Binding-site contacts:
Ligand atom O60 contacts residue MES1 of chain 1.TA at 2.5 Å (h-bond).
Ligand atom O60 contacts residue SER129 of chain 1.V at 3.7 Å.
Ligand atom N41 contacts residue THR1 of chain 1.V at 3.6 Å.
Ligand atom C45 contacts residue THR52 of chain 1.V at 3.6 Å.
Ligand atom O48 contacts residue MES1 of chain 1.TA at 3.0 Å (h-bond).
Ligand atom O60 contacts residue THR1 of chain 1.V at 2.8 Å (h-bond).
Ligand atom N41 contacts residue GLY47 of chain 1.V at 3.0 Å (h-bond).
Ligand atom C51 contacts residue GLY168 of chain 1.V at 3.4 Å.
Ligand atom O48 contacts residue THR1 of chain 1.V at 2.3 Å (h-bond).
Ligand atom N30 contacts residue THR21 of chain 1.V at 3.0 Å (h-bond).
Ligand atom O48 contacts residue GLY47 of chain 1.V at 3.2 Å (h-bond).
Ligand atom O29 contacts residue ALA49 of chain 1.V at 3.1 Å (h-bond).
Ligand atom C34 contacts residue GLY47 of chain 1.V at 3.5 Å.
Ligand atom C23 contacts residue THR21 of chain 1.V at 3.5 Å.
Ligand atom C19 contacts residue THR48 of chain 1.V at 3.7 Å.
Ligand atom C58 contacts residue THR1 of chain 1.V at 2.6 Å.
Ligand atom C27 contacts residue THR21 of chain 1.V at 3.7 Å.
Ligand atom C46 contacts residue SER20 of chain 1.V at 3.6 Å.
Ligand atom C59 contacts residue THR1 of chain 1.V at 2.5 Å.
Ligand atom C16 contacts residue ARG99 of chain 1.W at 3.5 Å.
Ligand atom C43 contacts residue THR1 of chain 1.V at 2.6 Å.
Ligand atom O9 contacts residue ASP125 of chain 1.W at 3.5 Å.
Ligand atom C42 contacts residue THR1 of chain 1.V at 2.3 Å.
Ligand atom C39 contacts residue GLY47 of chain 1.V at 3.6 Å.
Ligand atom C5 contacts residue GLN22 of chain 1.V at 3.3 Å.
Ligand atom C58 contacts residue GLY168 of chain 1.V at 2.9 Å.
Ligand atom C27 contacts residue ALA27 of chain 1.V at 3.4 Å (hydrophobic).
Ligand atom C58 contacts residue ARG19 of chain 1.V at 3.1 Å.
Ligand atom C43 contacts residue GLY47 of chain 1.V at 3.5 Å.
Ligand atom C45 contacts residue ALA49 of chain 1.V at 3.6 Å (hydrophobic).
Ligand atom C51 contacts residue THR1 of chain 1.V at 1.5 Å.
Ligand atom C26 contacts residue CYS129 of chain 1.W at 3.7 Å (hydrophobic).
Ligand atom C35 contacts residue THR48 of chain 1.V at 3.7 Å.
Ligand atom N22 contacts residue ASP125 of chain 1.W at 3.2 Å (salt-bridge).
Ligand atom C58 contacts residue LYS33 of chain 1.V at 3.6 Å.
Ligand atom C31 contacts residue GLY47 of chain 1.V at 3.4 Å.
Ligand atom O40 contacts residue SER20 of chain 1.V at 3.3 Å.
Ligand atom C47 contacts residue THR1 of chain 1.V at 1.4 Å.
Ligand atom C44 contacts residue THR1 of chain 1.V at 3.5 Å.
Ligand atom O40 contacts residue THR21 of chain 1.V at 3.0 Å (h-bond).

Sequence of chain 1.W:
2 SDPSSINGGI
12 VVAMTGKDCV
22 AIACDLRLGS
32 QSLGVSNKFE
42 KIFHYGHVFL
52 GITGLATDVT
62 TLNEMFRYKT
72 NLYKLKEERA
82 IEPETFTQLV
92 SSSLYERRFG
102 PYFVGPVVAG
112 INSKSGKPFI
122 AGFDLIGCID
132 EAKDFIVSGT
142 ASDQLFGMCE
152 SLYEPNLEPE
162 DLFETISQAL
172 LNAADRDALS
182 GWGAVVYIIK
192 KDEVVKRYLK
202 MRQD

Sequence of chain 1.V:
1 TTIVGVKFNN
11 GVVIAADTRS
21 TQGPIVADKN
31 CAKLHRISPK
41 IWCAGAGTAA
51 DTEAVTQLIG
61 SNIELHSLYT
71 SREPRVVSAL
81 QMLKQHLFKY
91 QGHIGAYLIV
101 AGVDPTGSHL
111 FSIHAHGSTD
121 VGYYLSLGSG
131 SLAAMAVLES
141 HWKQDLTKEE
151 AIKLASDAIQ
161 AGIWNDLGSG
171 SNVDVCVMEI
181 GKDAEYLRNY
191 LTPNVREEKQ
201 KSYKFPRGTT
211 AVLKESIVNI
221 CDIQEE

This small molecule binds to this protein.
Small molecule (SMILES): CC(C)C[C@H](NC(=O)[C@H](CCc1ccccc1)NC(=O)CN1CCOCC1)C(=O)N[C@@H](Cc1ccccc1)C(=O)N[C@@H](CC(C)C)[C@@H](O)[C@H](C)CO